This small molecule binds to this protein.
Small molecule (SMILES): COc1cc2c3c(ccc2cc1OS(N)(=O)=O)[C@@H]1CC[C@H](OS(N)(=O)=O)[C@@]1(C)C=C3

Sequence of chain 1.A:
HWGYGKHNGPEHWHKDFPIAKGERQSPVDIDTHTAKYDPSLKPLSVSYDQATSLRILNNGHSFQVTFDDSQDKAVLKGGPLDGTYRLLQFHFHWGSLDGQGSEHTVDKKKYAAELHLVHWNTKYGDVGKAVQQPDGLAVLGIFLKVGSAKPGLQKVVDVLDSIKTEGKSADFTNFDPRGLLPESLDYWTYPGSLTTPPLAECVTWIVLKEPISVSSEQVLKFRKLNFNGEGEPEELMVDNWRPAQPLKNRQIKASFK

Binding-site contacts:
Ligand atom CAA contacts residue THR196 of chain 1.A at 3.9 Å.
Ligand atom OBB contacts residue TRP205 of chain 1.A at 4.0 Å.
Ligand atom OBC contacts residue LEU194 of chain 1.A at 3.2 Å.
Ligand atom CAD contacts residue LEU194 of chain 1.A at 3.5 Å (hydrophobic).
Ligand atom CAC contacts residue HIS91 of chain 1.A at 4.0 Å.
Ligand atom CAG contacts residue LEU137 of chain 1.A at 3.7 Å (hydrophobic).
Ligand atom CAO contacts residue VAL131 of chain 1.A at 3.4 Å (hydrophobic).
Ligand atom CAG contacts residue LEU194 of chain 1.A at 3.8 Å (hydrophobic).
Ligand atom CAY contacts residue HIS91 of chain 1.A at 3.7 Å.
Ligand atom OBB contacts residue VAL139 of chain 1.A at 3.8 Å.
Ligand atom OBB contacts residue VAL118 of chain 1.A at 3.8 Å.
Ligand atom CAB contacts residue THR196 of chain 1.A at 3.5 Å.
Ligand atom OBB contacts residue HIS116 of chain 1.A at 3.7 Å.
Ligand atom NBD contacts residue HIS93 of chain 1.A at 3.5 Å (h-bond).
Ligand atom NBD contacts residue THR195 of chain 1.A at 2.7 Å (h-bond).
Ligand atom OAX contacts residue THR196 of chain 1.A at 2.7 Å (h-bond).
Ligand atom CAP contacts residue GLY128 of chain 1.A at 4.1 Å.
Ligand atom OBB contacts residue ZN1 of chain 1.B at 3.4 Å.
Ligand atom CAG contacts residue VAL118 of chain 1.A at 4.0 Å (hydrophobic).
Ligand atom NBD contacts residue ZN1 of chain 1.B at 2.2 Å.
Ligand atom OBB contacts residue HIS91 of chain 1.A at 3.6 Å.
Ligand atom CAD contacts residue VAL118 of chain 1.A at 4.0 Å (hydrophobic).
Ligand atom CAE contacts residue LEU194 of chain 1.A at 3.8 Å (hydrophobic).
Ligand atom CAY contacts residue ZN1 of chain 1.B at 3.9 Å.
Ligand atom OAZ contacts residue ZN1 of chain 1.B at 3.8 Å.
Ligand atom NBD contacts residue HIS116 of chain 1.A at 3.6 Å (h-bond).
Ligand atom CAO contacts residue VAL127 of chain 1.A at 3.9 Å (hydrophobic).
Ligand atom CAY contacts residue THR196 of chain 1.A at 3.0 Å.
Ligand atom CAD contacts residue GLN89 of chain 1.A at 3.8 Å.
Ligand atom CAE contacts residue GLN89 of chain 1.A at 4.0 Å.
Ligand atom NBD contacts residue HIS91 of chain 1.A at 3.4 Å (h-bond).
Ligand atom SBA contacts residue HIS91 of chain 1.A at 3.7 Å.
Ligand atom CAC contacts residue GLN89 of chain 1.A at 4.0 Å.
Ligand atom SBA contacts residue ZN1 of chain 1.B at 3.1 Å.
Ligand atom OBC contacts residue THR195 of chain 1.A at 2.8 Å (h-bond).
Ligand atom SBA contacts residue THR195 of chain 1.A at 4.0 Å.
Ligand atom CAC contacts residue LEU194 of chain 1.A at 4.0 Å (hydrophobic).
Ligand atom OAZ contacts residue HIS91 of chain 1.A at 3.1 Å.
Ligand atom CAH contacts residue VAL131 of chain 1.A at 3.9 Å (hydrophobic).
Ligand atom CAH contacts residue LEU137 of chain 1.A at 4.0 Å (hydrophobic).